Sequence of chain 1.B:
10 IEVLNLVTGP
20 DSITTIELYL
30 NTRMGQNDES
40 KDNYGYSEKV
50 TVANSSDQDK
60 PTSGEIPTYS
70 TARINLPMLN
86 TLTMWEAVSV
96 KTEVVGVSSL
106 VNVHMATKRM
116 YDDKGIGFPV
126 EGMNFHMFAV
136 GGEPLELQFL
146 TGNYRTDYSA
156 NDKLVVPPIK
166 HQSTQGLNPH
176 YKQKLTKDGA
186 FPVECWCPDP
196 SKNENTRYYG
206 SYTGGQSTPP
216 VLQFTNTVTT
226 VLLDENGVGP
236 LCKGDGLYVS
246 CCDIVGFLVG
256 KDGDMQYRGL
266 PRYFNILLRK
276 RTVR

Sequence of chain 1.C:
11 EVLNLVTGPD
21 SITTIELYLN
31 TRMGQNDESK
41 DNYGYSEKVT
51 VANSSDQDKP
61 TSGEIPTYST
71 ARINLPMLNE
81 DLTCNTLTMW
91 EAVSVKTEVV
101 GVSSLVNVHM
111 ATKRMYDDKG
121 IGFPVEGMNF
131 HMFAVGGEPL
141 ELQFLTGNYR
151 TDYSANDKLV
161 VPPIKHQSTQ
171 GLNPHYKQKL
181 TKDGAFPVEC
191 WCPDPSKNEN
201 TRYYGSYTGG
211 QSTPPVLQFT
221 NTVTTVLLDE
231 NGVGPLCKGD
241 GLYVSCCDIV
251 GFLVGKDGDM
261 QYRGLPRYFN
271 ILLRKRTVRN

The protein below binds the small molecule below.
Small molecule (SMILES): CC(=O)N[C@H]1[C@H]([C@H](O)[C@H](O)CO)O[C@@](O)(C(=O)O)C[C@@H]1O

Binding-site contacts:
Ligand atom O1A contacts residue THR61 of chain 1.C at 3.7 Å.
Ligand atom O9 contacts residue ARG114 of chain 1.B at 2.8 Å (salt-bridge).
Ligand atom C6 contacts residue THR50 of chain 1.C at 4.0 Å.
Ligand atom O9 contacts residue VAL51 of chain 1.C at 3.0 Å (h-bond).
Ligand atom O4 contacts residue LYS59 of chain 1.C at 2.5 Å (salt-bridge).
Ligand atom C10 contacts residue ALA52 of chain 1.C at 3.8 Å (hydrophobic).
Ligand atom C11 contacts residue ASP58 of chain 1.C at 3.7 Å.
Ligand atom C11 contacts residue THR50 of chain 1.C at 3.5 Å.
Ligand atom C7 contacts residue THR50 of chain 1.C at 3.9 Å.
Ligand atom C5 contacts residue LYS59 of chain 1.C at 3.9 Å.
Ligand atom C8 contacts residue VAL51 of chain 1.C at 3.9 Å (hydrophobic).
Ligand atom O8 contacts residue THR50 of chain 1.C at 3.7 Å.
Ligand atom O10 contacts residue LYS59 of chain 1.C at 3.0 Å (salt-bridge).
Ligand atom C11 contacts residue HIS109 of chain 1.B at 3.8 Å.
Ligand atom C11 contacts residue PRO60 of chain 1.C at 3.9 Å (hydrophobic).
Ligand atom C11 contacts residue ALA52 of chain 1.C at 3.5 Å (hydrophobic).
Ligand atom C7 contacts residue VAL51 of chain 1.C at 3.2 Å (hydrophobic).
Ligand atom O10 contacts residue ALA52 of chain 1.C at 3.7 Å.
Ligand atom C11 contacts residue LYS59 of chain 1.C at 3.6 Å.
Ligand atom O7 contacts residue ASN53 of chain 1.C at 3.7 Å.
Ligand atom O9 contacts residue THR50 of chain 1.C at 3.6 Å.
Ligand atom O1B contacts residue THR61 of chain 1.C at 4.2 Å.
Ligand atom C10 contacts residue GLN57 of chain 1.C at 4.2 Å.
Ligand atom C4 contacts residue THR61 of chain 1.C at 4.2 Å.
Ligand atom C5 contacts residue THR50 of chain 1.C at 4.0 Å.
Ligand atom C9 contacts residue VAL51 of chain 1.C at 3.3 Å (hydrophobic).
Ligand atom C4 contacts residue LYS59 of chain 1.C at 3.4 Å.
Ligand atom O10 contacts residue GLN57 of chain 1.C at 3.1 Å (h-bond).
Ligand atom O1B contacts residue THR50 of chain 1.C at 3.8 Å.
Ligand atom N5 contacts residue VAL51 of chain 1.C at 4.2 Å.
Ligand atom O10 contacts residue ASP58 of chain 1.C at 3.9 Å.
Ligand atom N5 contacts residue THR50 of chain 1.C at 3.0 Å (h-bond).
Ligand atom O7 contacts residue VAL51 of chain 1.C at 2.9 Å (h-bond).
Ligand atom C9 contacts residue ARG114 of chain 1.B at 3.4 Å.
Ligand atom N5 contacts residue LYS59 of chain 1.C at 3.4 Å (salt-bridge).
Ligand atom C10 contacts residue VAL51 of chain 1.C at 4.1 Å (hydrophobic).
Ligand atom C10 contacts residue THR50 of chain 1.C at 3.8 Å.
Ligand atom C10 contacts residue LYS59 of chain 1.C at 3.2 Å.
Ligand atom C1 contacts residue THR61 of chain 1.C at 4.1 Å.
Ligand atom C11 contacts residue VAL51 of chain 1.C at 3.9 Å (hydrophobic).